Binding-site contacts:
Ligand atom C6 contacts residue ASN35 of chain 1.J at 4.1 Å.
Ligand atom C6 contacts residue ASP33 of chain 1.J at 3.9 Å.
Ligand atom C6 contacts residue VAL37 of chain 1.J at 3.6 Å (hydrophobic).
Ligand atom C5 contacts residue ASP33 of chain 1.J at 3.3 Å.
Ligand atom O4 contacts residue TRP45 of chain 1.J at 3.1 Å (h-bond).
Ligand atom O2 contacts residue ASP33 of chain 1.J at 2.7 Å (salt-bridge).
Ligand atom C4 contacts residue TYR39 of chain 1.J at 3.5 Å (hydrophobic).
Ligand atom O4 contacts residue GLY44 of chain 1.J at 3.2 Å.
Ligand atom O4 contacts residue ASP33 of chain 1.J at 3.7 Å.
Ligand atom C6 contacts residue GLY44 of chain 1.J at 4.0 Å.
Ligand atom O4 contacts residue TYR43 of chain 1.J at 2.8 Å (h-bond).
Ligand atom C2 contacts residue TYR39 of chain 1.J at 3.8 Å (hydrophobic).
Ligand atom C2 contacts residue ASP33 of chain 1.J at 3.3 Å.
Ligand atom C5 contacts residue ASN35 of chain 1.J at 4.0 Å.
Ligand atom C3 contacts residue GLN31 of chain 1.J at 3.6 Å.
Ligand atom C1 contacts residue TYR39 of chain 1.J at 3.9 Å (hydrophobic).
Ligand atom O2 contacts residue GLN31 of chain 1.J at 3.1 Å (h-bond).
Ligand atom O6 contacts residue GLN46 of chain 1.J at 3.3 Å.
Ligand atom O6 contacts residue TYR39 of chain 1.J at 3.9 Å.
Ligand atom C6 contacts residue GLN46 of chain 1.J at 3.6 Å.
Ligand atom O6 contacts residue TYR43 of chain 1.J at 4.0 Å.
Ligand atom C1 contacts residue ASN35 of chain 1.J at 3.7 Å.
Ligand atom C6 contacts residue TRP45 of chain 1.J at 3.8 Å (hydrophobic).
Ligand atom O5 contacts residue ASN35 of chain 1.J at 3.1 Å (h-bond).
Ligand atom C2 contacts residue ASN35 of chain 1.J at 3.9 Å.
Ligand atom C5 contacts residue GLN46 of chain 1.J at 4.1 Å.
Ligand atom O4 contacts residue TYR39 of chain 1.J at 2.8 Å (h-bond).
Ligand atom C5 contacts residue VAL37 of chain 1.J at 3.9 Å (hydrophobic).
Ligand atom O3 contacts residue TYR39 of chain 1.J at 3.5 Å (h-bond).
Ligand atom C4 contacts residue ASP33 of chain 1.J at 3.9 Å.
Ligand atom O3 contacts residue ASP33 of chain 1.J at 3.9 Å.
Ligand atom O2 contacts residue ASN35 of chain 1.J at 3.0 Å (h-bond).
Ligand atom C3 contacts residue GLN46 of chain 1.J at 3.9 Å.
Ligand atom C4 contacts residue TYR43 of chain 1.J at 3.4 Å (hydrophobic).
Ligand atom O3 contacts residue GLN31 of chain 1.J at 3.1 Å (h-bond).
Ligand atom C6 contacts residue TYR43 of chain 1.J at 4.1 Å (hydrophobic).
Ligand atom C6 contacts residue LEU38 of chain 1.J at 3.5 Å (hydrophobic).
Ligand atom C2 contacts residue GLN31 of chain 1.J at 3.8 Å.
Ligand atom O2 contacts residue HIS50 of chain 1.J at 4.0 Å.
Ligand atom O5 contacts residue GLN46 of chain 1.J at 3.3 Å (h-bond).

Sequence of chain 1.J:
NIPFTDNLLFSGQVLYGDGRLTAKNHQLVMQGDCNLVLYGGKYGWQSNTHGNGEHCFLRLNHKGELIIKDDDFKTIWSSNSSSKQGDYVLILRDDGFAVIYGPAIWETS

This small molecule binds to this protein.
Small molecule (SMILES): OC[C@H]1O[C@H](OC[C@H]2O[C@H](O)[C@@H](O)[C@@H](O[C@H]3O[C@H](CO)[C@@H](O)[C@H](O)[C@@H]3O)[C@@H]2O)[C@@H](O)[C@@H](O)[C@@H]1O